The small molecule below binds the protein below.
Small molecule (SMILES): CC(=O)N[C@@H]1[C@@H](O)[C@H](O)[C@@H](CO)O[C@H]1O

Sequence of chain 1.R:
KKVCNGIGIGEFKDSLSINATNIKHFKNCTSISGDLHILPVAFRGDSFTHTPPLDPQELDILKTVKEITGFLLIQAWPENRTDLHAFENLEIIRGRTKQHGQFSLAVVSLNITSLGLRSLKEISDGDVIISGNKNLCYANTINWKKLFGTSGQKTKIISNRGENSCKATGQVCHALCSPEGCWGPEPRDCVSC

Binding-site contacts:
Ligand atom O7 contacts residue ASN83 of chain 1.R at 3.0 Å (h-bond).
Ligand atom C3 contacts residue ASN83 of chain 1.R at 3.8 Å.
Ligand atom C7 contacts residue ASN83 of chain 1.R at 3.2 Å.
Ligand atom C1 contacts residue ASN83 of chain 1.R at 1.4 Å.
Ligand atom C6 contacts residue ASN83 of chain 1.R at 3.7 Å.
Ligand atom C4 contacts residue ASN83 of chain 1.R at 4.2 Å.
Ligand atom C2 contacts residue ASN83 of chain 1.R at 2.4 Å.
Ligand atom N2 contacts residue ASN83 of chain 1.R at 3.0 Å (h-bond).
Ligand atom O5 contacts residue ASN83 of chain 1.R at 2.4 Å (h-bond).
Ligand atom C8 contacts residue ASN83 of chain 1.R at 4.5 Å.
Ligand atom C5 contacts residue ASN83 of chain 1.R at 3.5 Å.